Binding-site contacts:
Ligand atom O6 contacts residue ASN74 of chain 1.C at 4.5 Å.
Ligand atom C1 contacts residue ASN74 of chain 1.C at 1.4 Å.
Ligand atom O7 contacts residue ASN74 of chain 1.C at 3.8 Å.
Ligand atom C3 contacts residue ASN74 of chain 1.C at 3.7 Å.
Ligand atom N2 contacts residue ASN74 of chain 1.C at 2.9 Å (h-bond).
Ligand atom C7 contacts residue ASN74 of chain 1.C at 3.6 Å.
Ligand atom N2 contacts residue THR30 of chain 1.C at 3.7 Å.
Ligand atom C7 contacts residue THR30 of chain 1.C at 4.3 Å.
Ligand atom C4 contacts residue ASN74 of chain 1.C at 4.2 Å.
Ligand atom C8 contacts residue THR30 of chain 1.C at 4.0 Å.
Ligand atom C8 contacts residue TYR54 of chain 1.C at 3.5 Å (hydrophobic).
Ligand atom C5 contacts residue ASN74 of chain 1.C at 3.6 Å.
Ligand atom O6 contacts residue SER75 of chain 1.C at 4.5 Å.
Ligand atom O5 contacts residue ASN74 of chain 1.C at 2.3 Å (h-bond).
Ligand atom C2 contacts residue ASN74 of chain 1.C at 2.4 Å.

Sequence of chain 1.C:
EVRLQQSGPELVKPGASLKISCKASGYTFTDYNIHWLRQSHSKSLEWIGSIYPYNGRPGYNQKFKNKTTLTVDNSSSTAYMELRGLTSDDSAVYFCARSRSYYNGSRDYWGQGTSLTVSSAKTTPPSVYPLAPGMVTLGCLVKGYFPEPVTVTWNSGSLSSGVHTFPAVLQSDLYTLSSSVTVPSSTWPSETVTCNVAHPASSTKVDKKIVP

The small molecule below binds the protein below.
Small molecule (SMILES): CC(=O)N[C@@H]1[C@@H](O)[C@H](O)[C@@H](CO)O[C@H]1O